Binding-site contacts:
Ligand atom C1 contacts residue GLU358 of chain 1.B at 4.2 Å.
Ligand atom O7 contacts residue GLU358 of chain 1.B at 4.4 Å.
Ligand atom O6 contacts residue MET365 of chain 1.B at 4.4 Å.
Ligand atom C8 contacts residue ASN390 of chain 1.B at 4.4 Å.
Ligand atom O6 contacts residue ASN390 of chain 1.B at 4.1 Å.
Ligand atom O7 contacts residue GLN389 of chain 1.B at 4.3 Å.
Ligand atom O7 contacts residue ASN390 of chain 1.B at 3.1 Å (h-bond).
Ligand atom O5 contacts residue GLU358 of chain 1.B at 3.7 Å.
Ligand atom C2 contacts residue GLU358 of chain 1.B at 4.3 Å.
Ligand atom C6 contacts residue GLU358 of chain 1.B at 4.4 Å.
Ligand atom N2 contacts residue ASN390 of chain 1.B at 2.9 Å (h-bond).
Ligand atom C5 contacts residue ASN390 of chain 1.B at 3.6 Å.
Ligand atom C4 contacts residue ASN390 of chain 1.B at 4.2 Å.
Ligand atom C2 contacts residue ASN390 of chain 1.B at 2.5 Å.
Ligand atom C1 contacts residue ASN390 of chain 1.B at 1.4 Å.
Ligand atom C3 contacts residue ASN390 of chain 1.B at 3.8 Å.
Ligand atom C7 contacts residue ASN390 of chain 1.B at 3.2 Å.
Ligand atom O5 contacts residue ASN390 of chain 1.B at 2.3 Å (h-bond).

Sequence of chain 1.B:
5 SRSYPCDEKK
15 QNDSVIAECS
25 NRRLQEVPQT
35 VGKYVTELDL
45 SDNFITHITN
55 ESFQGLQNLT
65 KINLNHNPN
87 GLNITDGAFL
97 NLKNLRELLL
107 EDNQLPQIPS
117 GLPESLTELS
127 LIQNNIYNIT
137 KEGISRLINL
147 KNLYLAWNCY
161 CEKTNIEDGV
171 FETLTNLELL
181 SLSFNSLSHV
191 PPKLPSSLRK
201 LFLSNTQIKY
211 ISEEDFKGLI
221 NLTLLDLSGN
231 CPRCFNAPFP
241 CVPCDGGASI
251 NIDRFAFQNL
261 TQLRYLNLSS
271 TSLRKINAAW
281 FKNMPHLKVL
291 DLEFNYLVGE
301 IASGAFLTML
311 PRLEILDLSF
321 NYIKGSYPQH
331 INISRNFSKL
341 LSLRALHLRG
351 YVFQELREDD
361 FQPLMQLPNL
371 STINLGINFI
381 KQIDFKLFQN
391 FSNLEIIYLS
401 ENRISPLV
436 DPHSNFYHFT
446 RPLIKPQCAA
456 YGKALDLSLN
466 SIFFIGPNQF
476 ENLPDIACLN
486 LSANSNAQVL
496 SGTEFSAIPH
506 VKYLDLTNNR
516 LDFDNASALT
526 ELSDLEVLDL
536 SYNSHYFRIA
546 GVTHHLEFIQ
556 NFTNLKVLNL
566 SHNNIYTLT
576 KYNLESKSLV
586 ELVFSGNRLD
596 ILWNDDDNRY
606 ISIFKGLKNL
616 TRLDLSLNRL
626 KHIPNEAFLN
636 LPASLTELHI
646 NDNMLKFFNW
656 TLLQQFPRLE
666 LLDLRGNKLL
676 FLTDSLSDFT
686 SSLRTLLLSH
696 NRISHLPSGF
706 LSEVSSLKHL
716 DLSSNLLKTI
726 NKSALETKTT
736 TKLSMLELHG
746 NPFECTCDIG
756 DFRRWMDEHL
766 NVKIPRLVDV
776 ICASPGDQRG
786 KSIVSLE

This small molecule binds to this protein.
Small molecule (SMILES): CC(=O)N[C@@H]1[C@@H](O)[C@H](O)[C@@H](CO)O[C@H]1O